Sequence of chain 1.A:
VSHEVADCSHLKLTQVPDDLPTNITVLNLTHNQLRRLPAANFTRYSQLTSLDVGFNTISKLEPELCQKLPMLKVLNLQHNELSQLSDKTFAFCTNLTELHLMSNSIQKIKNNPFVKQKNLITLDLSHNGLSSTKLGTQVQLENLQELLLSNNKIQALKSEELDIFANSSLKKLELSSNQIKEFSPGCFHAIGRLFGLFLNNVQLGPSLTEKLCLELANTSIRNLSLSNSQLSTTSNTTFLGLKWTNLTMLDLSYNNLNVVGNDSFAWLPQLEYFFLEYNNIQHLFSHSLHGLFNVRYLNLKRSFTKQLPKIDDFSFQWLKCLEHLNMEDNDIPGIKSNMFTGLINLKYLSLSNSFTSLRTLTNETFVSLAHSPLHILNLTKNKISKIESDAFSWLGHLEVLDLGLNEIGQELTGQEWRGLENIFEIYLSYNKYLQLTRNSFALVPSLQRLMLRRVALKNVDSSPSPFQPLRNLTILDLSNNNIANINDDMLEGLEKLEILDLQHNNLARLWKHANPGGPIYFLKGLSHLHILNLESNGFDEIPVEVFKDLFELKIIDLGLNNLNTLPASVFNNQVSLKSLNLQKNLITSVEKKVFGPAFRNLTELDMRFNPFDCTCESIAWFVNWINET

Binding-site contacts:
Ligand atom O7 contacts residue SER455 of chain 1.A at 3.4 Å.
Ligand atom O5 contacts residue LYS505 of chain 1.A at 3.6 Å.
Ligand atom C8 contacts residue PRO454 of chain 1.A at 3.7 Å (hydrophobic).
Ligand atom C6 contacts residue LYS505 of chain 1.A at 4.4 Å.
Ligand atom N2 contacts residue PRO454 of chain 1.A at 4.4 Å.
Ligand atom C4 contacts residue ASN481 of chain 1.A at 4.3 Å.
Ligand atom C7 contacts residue ASN481 of chain 1.A at 3.7 Å.
Ligand atom O7 contacts residue PRO454 of chain 1.A at 4.5 Å.
Ligand atom O6 contacts residue LYS505 of chain 1.A at 3.8 Å.
Ligand atom C7 contacts residue SER455 of chain 1.A at 3.9 Å.
Ligand atom C1 contacts residue LYS505 of chain 1.A at 4.1 Å.
Ligand atom N2 contacts residue ASN481 of chain 1.A at 2.9 Å (h-bond).
Ligand atom C3 contacts residue ASN481 of chain 1.A at 3.8 Å.
Ligand atom C8 contacts residue SER455 of chain 1.A at 3.8 Å.
Ligand atom C2 contacts residue ASN481 of chain 1.A at 2.4 Å.
Ligand atom C7 contacts residue PRO454 of chain 1.A at 4.0 Å (hydrophobic).
Ligand atom O5 contacts residue ASN481 of chain 1.A at 2.3 Å (h-bond).
Ligand atom O7 contacts residue ASN481 of chain 1.A at 3.8 Å.
Ligand atom C1 contacts residue ASN481 of chain 1.A at 1.5 Å.
Ligand atom C5 contacts residue ASN481 of chain 1.A at 3.7 Å.
Ligand atom C5 contacts residue LYS505 of chain 1.A at 4.0 Å.

This protein binds this small molecule.
Small molecule (SMILES): CC(=O)N[C@H]1[C@H](O[C@H]2[C@H](O)[C@@H](NC(C)=O)CO[C@@H]2CO)O[C@H](CO)[C@@H](O)[C@@H]1O